This protein binds this small molecule.
Small molecule (SMILES): CC(=O)N[C@H]1[C@H](O[C@H]2[C@H](O)[C@@H](NC(C)=O)CO[C@@H]2CO)O[C@H](CO)[C@@H](O[C@@H]2O[C@H](CO)[C@@H](O)[C@H](O)[C@H]2NC(C)=O)[C@@H]1O

Sequence of chain 1.A:
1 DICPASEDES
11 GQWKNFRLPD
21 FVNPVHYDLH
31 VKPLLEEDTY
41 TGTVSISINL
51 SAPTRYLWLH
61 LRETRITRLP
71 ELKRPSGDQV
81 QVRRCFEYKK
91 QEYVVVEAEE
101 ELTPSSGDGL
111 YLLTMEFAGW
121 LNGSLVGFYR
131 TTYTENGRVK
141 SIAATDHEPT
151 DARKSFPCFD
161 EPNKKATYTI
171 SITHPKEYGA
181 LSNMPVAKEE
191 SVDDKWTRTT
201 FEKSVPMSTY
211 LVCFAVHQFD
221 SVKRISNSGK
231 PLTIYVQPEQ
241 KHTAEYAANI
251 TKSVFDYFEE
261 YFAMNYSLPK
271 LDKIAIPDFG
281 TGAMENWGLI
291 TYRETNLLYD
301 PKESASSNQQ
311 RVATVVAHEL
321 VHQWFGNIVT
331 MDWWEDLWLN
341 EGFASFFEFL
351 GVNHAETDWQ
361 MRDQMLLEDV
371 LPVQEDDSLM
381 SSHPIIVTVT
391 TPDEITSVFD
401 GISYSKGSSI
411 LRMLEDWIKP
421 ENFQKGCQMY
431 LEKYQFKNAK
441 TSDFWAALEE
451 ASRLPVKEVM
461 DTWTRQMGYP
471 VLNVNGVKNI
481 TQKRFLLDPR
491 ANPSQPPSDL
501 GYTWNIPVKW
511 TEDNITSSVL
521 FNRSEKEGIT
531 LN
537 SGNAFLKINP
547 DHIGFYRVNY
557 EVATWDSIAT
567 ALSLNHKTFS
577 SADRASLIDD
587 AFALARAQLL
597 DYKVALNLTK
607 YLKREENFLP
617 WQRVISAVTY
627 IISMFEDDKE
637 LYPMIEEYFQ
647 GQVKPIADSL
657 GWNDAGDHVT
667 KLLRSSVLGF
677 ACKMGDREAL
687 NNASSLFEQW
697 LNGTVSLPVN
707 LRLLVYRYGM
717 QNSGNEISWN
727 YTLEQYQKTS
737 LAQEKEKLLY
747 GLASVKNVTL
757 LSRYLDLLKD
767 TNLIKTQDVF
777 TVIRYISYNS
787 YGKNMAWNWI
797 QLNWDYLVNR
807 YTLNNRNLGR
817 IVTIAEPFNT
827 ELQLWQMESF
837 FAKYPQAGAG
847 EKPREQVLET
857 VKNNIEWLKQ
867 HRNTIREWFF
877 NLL

Binding-site contacts:
Ligand atom O7 contacts residue ASN688 of chain 1.A at 3.8 Å.
Ligand atom C7 contacts residue ASN688 of chain 1.A at 3.5 Å.
Ligand atom O7 contacts residue ASN687 of chain 1.A at 3.2 Å.
Ligand atom O6 contacts residue LYS650 of chain 1.A at 4.1 Å.
Ligand atom C1 contacts residue GLU684 of chain 1.A at 3.4 Å.
Ligand atom N2 contacts residue ASN688 of chain 1.A at 2.9 Å (h-bond).
Ligand atom C2 contacts residue ASN688 of chain 1.A at 2.5 Å.
Ligand atom C4 contacts residue GLU684 of chain 1.A at 4.3 Å.
Ligand atom O7 contacts residue ASP654 of chain 1.A at 3.3 Å (salt-bridge).
Ligand atom C2 contacts residue GLU684 of chain 1.A at 3.9 Å.
Ligand atom C7 contacts residue ASP654 of chain 1.A at 4.4 Å.
Ligand atom C1 contacts residue ASN688 of chain 1.A at 1.4 Å.
Ligand atom C6 contacts residue ASP654 of chain 1.A at 3.5 Å.
Ligand atom C5 contacts residue GLU684 of chain 1.A at 3.3 Å.
Ligand atom C6 contacts residue LYS650 of chain 1.A at 4.0 Å.
Ligand atom C4 contacts residue ASN688 of chain 1.A at 4.3 Å.
Ligand atom C5 contacts residue ASN688 of chain 1.A at 3.7 Å.
Ligand atom C8 contacts residue ASN687 of chain 1.A at 4.3 Å.
Ligand atom C7 contacts residue ASN687 of chain 1.A at 4.3 Å.
Ligand atom C3 contacts residue ASN688 of chain 1.A at 3.9 Å.
Ligand atom O5 contacts residue ASN688 of chain 1.A at 2.4 Å (h-bond).
Ligand atom O5 contacts residue GLU684 of chain 1.A at 3.5 Å (salt-bridge).
Ligand atom O6 contacts residue ASP654 of chain 1.A at 2.8 Å (salt-bridge).
Ligand atom C6 contacts residue GLU684 of chain 1.A at 3.6 Å.
Ligand atom O7 contacts residue GLU684 of chain 1.A at 4.2 Å.
Ligand atom C8 contacts residue SER691 of chain 1.A at 4.0 Å.